Sequence of chain 1.D:
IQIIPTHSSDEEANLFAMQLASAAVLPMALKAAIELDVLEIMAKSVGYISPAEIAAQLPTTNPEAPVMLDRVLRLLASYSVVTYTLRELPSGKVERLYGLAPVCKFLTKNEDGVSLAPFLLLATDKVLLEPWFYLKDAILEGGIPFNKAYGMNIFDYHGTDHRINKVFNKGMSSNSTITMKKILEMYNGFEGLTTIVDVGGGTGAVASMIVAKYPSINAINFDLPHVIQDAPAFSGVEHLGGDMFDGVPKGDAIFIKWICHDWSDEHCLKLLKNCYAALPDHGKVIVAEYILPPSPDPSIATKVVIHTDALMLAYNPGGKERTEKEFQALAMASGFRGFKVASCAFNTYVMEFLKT

A protein and the small-molecule ligand that binds it are described below.
Small molecule (SMILES): C/C=C/c1ccc(O)c(OC)c1

Binding-site contacts:
Ligand atom C6 contacts residue MET183 of chain 1.D at 4.2 Å (hydrophobic).
Ligand atom C7 contacts residue TRP269 of chain 1.D at 3.4 Å (hydrophobic).
Ligand atom O3 contacts residue ASN327 of chain 1.D at 3.1 Å (h-bond).
Ligand atom C9 contacts residue ASN327 of chain 1.D at 3.1 Å.
Ligand atom C8 contacts residue HIS272 of chain 1.D at 3.6 Å.
Ligand atom C10 contacts residue TRP269 of chain 1.D at 3.2 Å (hydrophobic).
Ligand atom C7 contacts residue MET183 of chain 1.D at 3.7 Å (hydrophobic).
Ligand atom C9 contacts residue PHE179 of chain 1.D at 3.8 Å (hydrophobic).
Ligand atom C4 contacts residue ILE165 of chain 1.D at 4.4 Å (hydrophobic).
Ligand atom C10 contacts residue HIS272 of chain 1.D at 3.0 Å.
Ligand atom C4 contacts residue LEU133 of chain 1.D at 4.5 Å (hydrophobic).
Ligand atom C5 contacts residue LEU139 of chain 1.D at 4.3 Å (hydrophobic).
Ligand atom C8 contacts residue TRP269 of chain 1.D at 3.7 Å (hydrophobic).
Ligand atom C7 contacts residue HIS272 of chain 1.D at 4.5 Å.
Ligand atom C3 contacts residue ASN327 of chain 1.D at 3.8 Å.
Ligand atom O3 contacts residue ILE165 of chain 1.D at 3.8 Å.
Ligand atom O4 contacts residue LEU139 of chain 1.D at 3.6 Å.
Ligand atom C3 contacts residue TYR326 of chain 1.D at 4.2 Å (hydrophobic).
Ligand atom C9 contacts residue ASP273 of chain 1.D at 3.7 Å.
Ligand atom C8 contacts residue MET323 of chain 1.D at 4.5 Å (hydrophobic).
Ligand atom C2 contacts residue PHE179 of chain 1.D at 4.2 Å (hydrophobic).
Ligand atom C2 contacts residue MET183 of chain 1.D at 4.3 Å (hydrophobic).
Ligand atom O4 contacts residue ILE165 of chain 1.D at 3.3 Å.
Ligand atom O4 contacts residue PHE179 of chain 1.D at 4.3 Å.
Ligand atom C6 contacts residue LEU133 of chain 1.D at 4.2 Å (hydrophobic).
Ligand atom C4 contacts residue TYR326 of chain 1.D at 3.4 Å (hydrophobic).
Ligand atom C6 contacts residue PHE130 of chain 1.D at 4.3 Å (hydrophobic).
Ligand atom C6 contacts residue LEU322 of chain 1.D at 4.2 Å (hydrophobic).
Ligand atom C1 contacts residue MET183 of chain 1.D at 3.9 Å (hydrophobic).
Ligand atom C3 contacts residue PHE179 of chain 1.D at 3.7 Å (hydrophobic).
Ligand atom C4 contacts residue PHE179 of chain 1.D at 4.0 Å (hydrophobic).
Ligand atom C10 contacts residue THR319 of chain 1.D at 4.0 Å.
Ligand atom C9 contacts residue PHE166 of chain 1.D at 3.6 Å (hydrophobic).
Ligand atom C5 contacts residue LEU133 of chain 1.D at 3.7 Å (hydrophobic).
Ligand atom C4 contacts residue LEU139 of chain 1.D at 4.4 Å (hydrophobic).
Ligand atom C7 contacts residue PHE130 of chain 1.D at 4.0 Å (hydrophobic).
Ligand atom C5 contacts residue TYR326 of chain 1.D at 3.7 Å (hydrophobic).
Ligand atom C2 contacts residue ASN327 of chain 1.D at 4.2 Å.
Ligand atom O3 contacts residue PHE179 of chain 1.D at 3.6 Å.
Ligand atom O4 contacts residue TYR326 of chain 1.D at 3.1 Å.